Sequence of chain 1.A:
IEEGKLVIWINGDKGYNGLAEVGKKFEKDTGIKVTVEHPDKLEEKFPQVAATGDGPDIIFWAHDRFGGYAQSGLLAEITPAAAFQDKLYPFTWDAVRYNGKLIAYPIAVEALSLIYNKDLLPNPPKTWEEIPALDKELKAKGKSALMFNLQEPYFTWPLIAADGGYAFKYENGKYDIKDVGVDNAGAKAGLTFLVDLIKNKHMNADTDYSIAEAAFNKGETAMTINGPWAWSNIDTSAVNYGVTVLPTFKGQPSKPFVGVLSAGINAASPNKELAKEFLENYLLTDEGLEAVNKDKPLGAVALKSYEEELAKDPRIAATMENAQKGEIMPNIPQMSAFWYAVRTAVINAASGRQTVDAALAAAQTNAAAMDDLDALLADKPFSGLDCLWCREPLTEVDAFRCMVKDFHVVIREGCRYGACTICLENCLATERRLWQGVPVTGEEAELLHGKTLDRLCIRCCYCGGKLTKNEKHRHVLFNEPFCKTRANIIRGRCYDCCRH

The protein below binds the small molecule below.
Small molecule (SMILES): OC[C@H]1O[C@H](O[C@H]2[C@H](O)[C@@H](O)[C@@H](O[C@H]3[C@H](O)[C@@H](O)[C@@H](O)O[C@@H]3CO)O[C@@H]2CO)[C@H](O)[C@@H](O)[C@@H]1O

Binding-site contacts:
Ligand atom O3 contacts residue TYR342 of chain 1.A at 3.5 Å (h-bond).
Ligand atom O1 contacts residue LYS16 of chain 1.A at 3.3 Å (salt-bridge).
Ligand atom O6 contacts residue ARG345 of chain 1.A at 3.5 Å.
Ligand atom C2 contacts residue GLU112 of chain 1.A at 3.5 Å.
Ligand atom O6 contacts residue PRO155 of chain 1.A at 3.4 Å.
Ligand atom O2 contacts residue ARG67 of chain 1.A at 2.8 Å (salt-bridge).
Ligand atom C2 contacts residue ARG67 of chain 1.A at 3.7 Å.
Ligand atom C2 contacts residue TRP231 of chain 1.A at 3.7 Å (hydrophobic).
Ligand atom O2 contacts residue TRP63 of chain 1.A at 3.5 Å (h-bond).
Ligand atom O2 contacts residue GLU45 of chain 1.A at 3.8 Å.
Ligand atom O4 contacts residue GLU46 of chain 1.A at 3.6 Å.
Ligand atom O3 contacts residue GLU45 of chain 1.A at 2.7 Å (salt-bridge).
Ligand atom O3 contacts residue GLU46 of chain 1.A at 3.5 Å (salt-bridge).
Ligand atom O3 contacts residue GLU112 of chain 1.A at 3.7 Å.
Ligand atom C6 contacts residue TYR156 of chain 1.A at 3.7 Å (hydrophobic).
Ligand atom C3 contacts residue ASP66 of chain 1.A at 3.5 Å.
Ligand atom C2 contacts residue ASP66 of chain 1.A at 3.4 Å.
Ligand atom O3 contacts residue TRP63 of chain 1.A at 3.2 Å (h-bond).
Ligand atom O5 contacts residue TRP341 of chain 1.A at 3.1 Å.
Ligand atom O6 contacts residue TYR156 of chain 1.A at 3.2 Å.
Ligand atom O2 contacts residue GLU112 of chain 1.A at 2.6 Å (salt-bridge).
Ligand atom C6 contacts residue TRP341 of chain 1.A at 3.7 Å (hydrophobic).
Ligand atom C1 contacts residue TRP231 of chain 1.A at 3.8 Å (hydrophobic).
Ligand atom O3 contacts residue ASP66 of chain 1.A at 2.6 Å (salt-bridge).
Ligand atom C6 contacts residue ARG345 of chain 1.A at 3.8 Å.
Ligand atom C1 contacts residue TRP341 of chain 1.A at 3.6 Å (hydrophobic).
Ligand atom C3 contacts residue TRP63 of chain 1.A at 3.6 Å (hydrophobic).
Ligand atom O2 contacts residue ASP66 of chain 1.A at 2.8 Å (salt-bridge).
Ligand atom C1 contacts residue TYR156 of chain 1.A at 3.6 Å (hydrophobic).
Ligand atom O2 contacts residue ALA64 of chain 1.A at 3.4 Å.
Ligand atom C3 contacts residue GLU45 of chain 1.A at 3.3 Å.
Ligand atom O6 contacts residue GLU154 of chain 1.A at 2.5 Å (salt-bridge).
Ligand atom O5 contacts residue TYR156 of chain 1.A at 3.3 Å.
Ligand atom O1 contacts residue ASN13 of chain 1.A at 3.8 Å.
Ligand atom O1 contacts residue ASP15 of chain 1.A at 2.8 Å (salt-bridge).
Ligand atom O2 contacts residue LYS16 of chain 1.A at 2.8 Å (salt-bridge).
Ligand atom O3 contacts residue ARG67 of chain 1.A at 2.7 Å (salt-bridge).
Ligand atom C6 contacts residue GLU154 of chain 1.A at 3.3 Å.
Ligand atom O3 contacts residue ALA64 of chain 1.A at 3.6 Å.
Ligand atom C1 contacts residue ASP15 of chain 1.A at 3.5 Å.